Sequence of chain 1.D:
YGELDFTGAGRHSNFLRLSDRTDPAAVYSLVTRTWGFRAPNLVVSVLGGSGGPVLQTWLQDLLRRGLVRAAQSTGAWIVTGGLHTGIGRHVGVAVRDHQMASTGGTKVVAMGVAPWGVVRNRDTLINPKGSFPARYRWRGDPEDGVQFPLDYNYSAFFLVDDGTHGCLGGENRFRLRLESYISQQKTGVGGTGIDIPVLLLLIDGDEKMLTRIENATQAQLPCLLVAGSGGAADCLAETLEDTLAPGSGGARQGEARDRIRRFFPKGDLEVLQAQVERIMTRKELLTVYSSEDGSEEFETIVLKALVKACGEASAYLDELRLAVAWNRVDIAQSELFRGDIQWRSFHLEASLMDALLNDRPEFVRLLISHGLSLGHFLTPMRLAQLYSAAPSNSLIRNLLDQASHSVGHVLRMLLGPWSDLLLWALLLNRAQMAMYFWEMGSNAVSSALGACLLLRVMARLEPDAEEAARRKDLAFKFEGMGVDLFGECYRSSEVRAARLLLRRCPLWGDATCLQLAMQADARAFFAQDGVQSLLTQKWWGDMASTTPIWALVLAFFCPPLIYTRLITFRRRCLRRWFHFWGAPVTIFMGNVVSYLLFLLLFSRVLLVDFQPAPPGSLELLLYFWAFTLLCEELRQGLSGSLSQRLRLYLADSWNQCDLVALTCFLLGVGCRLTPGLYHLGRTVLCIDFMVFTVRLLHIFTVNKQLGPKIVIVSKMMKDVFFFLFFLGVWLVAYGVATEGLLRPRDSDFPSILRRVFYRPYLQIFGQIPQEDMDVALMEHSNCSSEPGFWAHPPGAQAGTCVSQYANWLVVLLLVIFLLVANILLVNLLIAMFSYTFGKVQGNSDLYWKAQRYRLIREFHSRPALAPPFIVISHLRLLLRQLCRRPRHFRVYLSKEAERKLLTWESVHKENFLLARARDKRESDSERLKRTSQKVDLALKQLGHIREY

This protein binds this small molecule.
Small molecule (SMILES): CC(C)CCC[C@@H](C)[C@H]1CC[C@H]2[C@@H]3CC=C4C[C@@H](OC(=O)CCC(=O)O)CC[C@]4(C)[C@H]3CC[C@]12C

Binding-site contacts:
Ligand atom CBA contacts residue LEU860 of chain 1.C at 3.7 Å (hydrophobic).
Ligand atom CAR contacts residue PRO886 of chain 1.C at 3.8 Å (hydrophobic).
Ligand atom CAC contacts residue VAL951 of chain 1.D at 3.7 Å (hydrophobic).
Ligand atom CAA contacts residue GLY864 of chain 1.C at 3.7 Å.
Ligand atom CAZ contacts residue TRP944 of chain 1.D at 4.1 Å (hydrophobic).
Ligand atom CAO contacts residue Y011 of chain 1.M at 3.7 Å.
Ligand atom CBF contacts residue VAL947 of chain 1.D at 3.9 Å (hydrophobic).
Ligand atom CAX contacts residue PRO886 of chain 1.C at 4.1 Å (hydrophobic).
Ligand atom OAH contacts residue GLN933 of chain 1.C at 3.9 Å.
Ligand atom CAQ contacts residue LEU948 of chain 1.D at 3.7 Å (hydrophobic).
Ligand atom CAP contacts residue Y011 of chain 1.M at 4.0 Å.
Ligand atom OAF contacts residue ARG890 of chain 1.C at 4.0 Å.
Ligand atom CAA contacts residue LEU863 of chain 1.C at 3.7 Å (hydrophobic).
Ligand atom CAN contacts residue Y011 of chain 1.M at 4.0 Å.
Ligand atom OAF contacts residue ALA912 of chain 1.D at 4.0 Å.
Ligand atom CAV contacts residue TRP944 of chain 1.D at 4.0 Å (hydrophobic).
Ligand atom CAS contacts residue TYR894 of chain 1.C at 3.7 Å (hydrophobic).
Ligand atom CBE contacts residue VAL951 of chain 1.D at 4.0 Å (hydrophobic).
Ligand atom CBC contacts residue TRP944 of chain 1.D at 4.0 Å (hydrophobic).
Ligand atom CAU contacts residue TYR894 of chain 1.C at 3.8 Å (hydrophobic).
Ligand atom CAB contacts residue LEU860 of chain 1.C at 3.7 Å (hydrophobic).
Ligand atom OAG contacts residue TRP944 of chain 1.D at 3.4 Å.
Ligand atom CAS contacts residue VAL947 of chain 1.D at 3.8 Å (hydrophobic).
Ligand atom CAB contacts residue TYR897 of chain 1.C at 3.4 Å (hydrophobic).
Ligand atom OAF contacts residue GLN933 of chain 1.C at 4.0 Å.
Ligand atom CAC contacts residue TYR897 of chain 1.C at 4.0 Å (hydrophobic).
Ligand atom CAT contacts residue VAL947 of chain 1.D at 3.7 Å (hydrophobic).
Ligand atom CAA contacts residue LEU867 of chain 1.C at 3.7 Å (hydrophobic).
Ligand atom OAH contacts residue PRO886 of chain 1.C at 4.1 Å.
Ligand atom CAX contacts residue ALA912 of chain 1.D at 4.0 Å (hydrophobic).
Ligand atom CAE contacts residue PHE893 of chain 1.C at 3.8 Å (hydrophobic).
Ligand atom CAJ contacts residue LEU867 of chain 1.C at 4.0 Å (hydrophobic).
Ligand atom OAW contacts residue PRO886 of chain 1.C at 3.5 Å.
Ligand atom OAF contacts residue PRO886 of chain 1.C at 3.7 Å.
Ligand atom CBG contacts residue LEU948 of chain 1.D at 4.0 Å (hydrophobic).
Ligand atom CAY contacts residue PRO886 of chain 1.C at 4.0 Å (hydrophobic).
Ligand atom CAM contacts residue PRO886 of chain 1.C at 4.0 Å (hydrophobic).
Ligand atom CAD contacts residue LEU889 of chain 1.C at 3.7 Å (hydrophobic).
Ligand atom CAB contacts residue Y011 of chain 1.M at 3.7 Å.
Ligand atom CAP contacts residue LEU948 of chain 1.D at 3.8 Å (hydrophobic).

Sequence of chain 1.C:
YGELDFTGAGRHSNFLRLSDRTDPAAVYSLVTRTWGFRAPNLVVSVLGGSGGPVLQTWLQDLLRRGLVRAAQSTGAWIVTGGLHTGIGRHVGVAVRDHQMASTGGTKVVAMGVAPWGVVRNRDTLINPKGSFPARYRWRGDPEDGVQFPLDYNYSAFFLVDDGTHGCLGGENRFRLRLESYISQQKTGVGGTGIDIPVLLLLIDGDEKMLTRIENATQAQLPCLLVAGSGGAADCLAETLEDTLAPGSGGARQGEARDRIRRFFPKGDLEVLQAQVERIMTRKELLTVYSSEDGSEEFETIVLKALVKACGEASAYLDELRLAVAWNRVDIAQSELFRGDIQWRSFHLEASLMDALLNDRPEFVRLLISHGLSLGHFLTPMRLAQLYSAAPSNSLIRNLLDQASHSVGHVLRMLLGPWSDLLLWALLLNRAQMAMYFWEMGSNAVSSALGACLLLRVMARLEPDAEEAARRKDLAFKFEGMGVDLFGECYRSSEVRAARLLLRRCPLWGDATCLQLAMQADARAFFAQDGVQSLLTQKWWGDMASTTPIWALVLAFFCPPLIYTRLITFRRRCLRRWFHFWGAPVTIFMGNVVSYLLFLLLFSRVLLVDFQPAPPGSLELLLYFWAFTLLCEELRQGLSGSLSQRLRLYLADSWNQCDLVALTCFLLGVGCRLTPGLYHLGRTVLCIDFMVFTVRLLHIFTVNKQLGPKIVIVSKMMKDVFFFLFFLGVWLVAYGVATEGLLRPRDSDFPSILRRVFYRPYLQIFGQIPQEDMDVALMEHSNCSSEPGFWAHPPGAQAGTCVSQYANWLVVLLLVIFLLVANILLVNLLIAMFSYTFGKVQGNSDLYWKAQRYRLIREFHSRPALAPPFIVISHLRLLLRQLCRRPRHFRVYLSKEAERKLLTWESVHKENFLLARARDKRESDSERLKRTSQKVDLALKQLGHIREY